Binding-site contacts:
Ligand atom C5 contacts residue LYS193 of chain 5.A at 4.3 Å.
Ligand atom N2 contacts residue LYS193 of chain 5.A at 4.5 Å.
Ligand atom C2 contacts residue LYS193 of chain 5.A at 3.6 Å.
Ligand atom C1 contacts residue ARG135 of chain 5.B at 4.2 Å.
Ligand atom O3S contacts residue LYS193 of chain 5.A at 3.1 Å (salt-bridge).
Ligand atom O6 contacts residue LYS193 of chain 5.A at 3.5 Å.
Ligand atom O5 contacts residue THR134 of chain 5.B at 4.2 Å.
Ligand atom O3S contacts residue THR134 of chain 5.B at 3.3 Å (h-bond).
Ligand atom C3 contacts residue LYS193 of chain 5.A at 3.6 Å.
Ligand atom C6 contacts residue ARG135 of chain 5.B at 3.8 Å.
Ligand atom C6 contacts residue THR134 of chain 5.B at 3.5 Å.
Ligand atom O1 contacts residue ASP133 of chain 5.B at 4.1 Å.
Ligand atom C5 contacts residue ARG135 of chain 5.B at 4.1 Å.
Ligand atom C1 contacts residue LYS193 of chain 5.A at 4.5 Å.
Ligand atom O5 contacts residue LYS193 of chain 5.A at 3.6 Å.
Ligand atom O6 contacts residue ARG135 of chain 5.B at 3.6 Å.
Ligand atom O3 contacts residue LYS193 of chain 5.A at 2.8 Å (salt-bridge).
Ligand atom O6S contacts residue ARG135 of chain 5.B at 3.7 Å.
Ligand atom C5 contacts residue THR134 of chain 5.B at 3.9 Å.
Ligand atom O4 contacts residue THR195 of chain 5.A at 3.7 Å.
Ligand atom O5S contacts residue TYR138 of chain 5.B at 4.2 Å.
Ligand atom C1 contacts residue ASP133 of chain 5.B at 4.0 Å.
Ligand atom C1 contacts residue LYS193 of chain 5.A at 4.2 Å.
Ligand atom C4 contacts residue LYS193 of chain 5.A at 3.4 Å.
Ligand atom O5 contacts residue ARG135 of chain 5.B at 3.2 Å.
Ligand atom O5S contacts residue ARG135 of chain 5.B at 3.6 Å.
Ligand atom O6B contacts residue LYS193 of chain 5.A at 4.1 Å.
Ligand atom O6S contacts residue LYS193 of chain 5.A at 3.4 Å.
Ligand atom O1 contacts residue THR134 of chain 5.B at 4.2 Å.
Ligand atom C6 contacts residue LYS193 of chain 5.A at 4.3 Å.
Ligand atom O4 contacts residue LYS193 of chain 5.A at 4.3 Å.
Ligand atom O5 contacts residue LYS193 of chain 5.A at 4.2 Å.
Ligand atom S1 contacts residue LYS193 of chain 5.A at 4.2 Å.
Ligand atom S2 contacts residue ARG135 of chain 5.B at 4.0 Å.
Ligand atom S2 contacts residue LYS193 of chain 5.A at 4.2 Å.

This small molecule binds to this protein.
Small molecule (SMILES): O=C(O)[C@@H]1O[C@@H](O[C@H]2[C@H](O)[C@@H](NS(=O)(=O)O)[C@@H](O)O[C@@H]2COS(=O)(=O)O)[C@H](OS(=O)(=O)O)[C@@H](O)[C@@H]1O[C@H]1O[C@H](COS(=O)(=O)O)[C@@H](O)[C@H](O)[C@H]1NS(=O)(=O)O

Sequence of chain 5.A:
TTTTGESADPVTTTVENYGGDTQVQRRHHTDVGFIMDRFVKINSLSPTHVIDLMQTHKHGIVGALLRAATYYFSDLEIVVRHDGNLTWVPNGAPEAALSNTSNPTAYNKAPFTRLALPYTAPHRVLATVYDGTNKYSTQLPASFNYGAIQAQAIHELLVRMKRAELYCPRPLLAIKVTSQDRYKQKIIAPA

Sequence of chain 5.B:
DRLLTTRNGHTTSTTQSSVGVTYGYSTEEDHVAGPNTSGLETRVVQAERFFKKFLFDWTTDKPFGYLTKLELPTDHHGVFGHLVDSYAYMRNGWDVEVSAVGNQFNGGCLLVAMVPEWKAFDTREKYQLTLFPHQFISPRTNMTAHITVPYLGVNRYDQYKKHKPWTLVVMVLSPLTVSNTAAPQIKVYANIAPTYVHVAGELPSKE